Sequence of chain 1.A:
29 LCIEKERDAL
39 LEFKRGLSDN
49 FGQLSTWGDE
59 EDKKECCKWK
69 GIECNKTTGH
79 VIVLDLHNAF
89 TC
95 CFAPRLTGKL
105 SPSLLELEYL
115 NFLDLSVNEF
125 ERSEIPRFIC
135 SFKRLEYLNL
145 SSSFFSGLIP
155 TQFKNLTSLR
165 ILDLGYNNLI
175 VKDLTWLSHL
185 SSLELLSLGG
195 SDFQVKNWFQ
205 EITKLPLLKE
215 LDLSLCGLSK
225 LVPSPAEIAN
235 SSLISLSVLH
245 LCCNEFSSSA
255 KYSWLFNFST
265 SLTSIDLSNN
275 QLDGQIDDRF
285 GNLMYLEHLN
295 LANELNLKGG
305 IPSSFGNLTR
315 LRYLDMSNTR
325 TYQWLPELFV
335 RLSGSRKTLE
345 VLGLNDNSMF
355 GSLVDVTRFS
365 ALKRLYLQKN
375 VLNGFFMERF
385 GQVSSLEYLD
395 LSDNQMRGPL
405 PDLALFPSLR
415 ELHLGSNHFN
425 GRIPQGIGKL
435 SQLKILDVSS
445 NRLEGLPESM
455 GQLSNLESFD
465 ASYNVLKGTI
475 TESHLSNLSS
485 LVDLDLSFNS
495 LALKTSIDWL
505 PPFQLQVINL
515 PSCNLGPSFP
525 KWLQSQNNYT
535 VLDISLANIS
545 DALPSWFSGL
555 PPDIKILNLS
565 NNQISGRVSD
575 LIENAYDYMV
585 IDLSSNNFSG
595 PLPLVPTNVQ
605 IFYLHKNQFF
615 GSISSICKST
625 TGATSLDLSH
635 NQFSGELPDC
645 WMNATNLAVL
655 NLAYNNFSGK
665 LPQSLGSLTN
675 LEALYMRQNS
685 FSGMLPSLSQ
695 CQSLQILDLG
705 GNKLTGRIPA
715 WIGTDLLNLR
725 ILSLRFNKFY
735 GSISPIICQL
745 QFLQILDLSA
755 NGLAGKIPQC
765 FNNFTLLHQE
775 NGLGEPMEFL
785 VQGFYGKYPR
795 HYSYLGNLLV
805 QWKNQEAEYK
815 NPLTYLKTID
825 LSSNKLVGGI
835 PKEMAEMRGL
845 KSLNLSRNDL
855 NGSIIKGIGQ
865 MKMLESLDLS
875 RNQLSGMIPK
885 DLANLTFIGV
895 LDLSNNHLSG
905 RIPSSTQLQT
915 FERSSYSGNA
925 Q

Binding-site contacts:
Ligand atom C1 contacts residue ASN286 of chain 1.A at 3.5 Å.
Ligand atom C2 contacts residue ASN286 of chain 1.A at 3.7 Å.
Ligand atom O5 contacts residue ASN311 of chain 1.A at 2.3 Å (h-bond).
Ligand atom C5 contacts residue ASN311 of chain 1.A at 3.6 Å.
Ligand atom C8 contacts residue SER308 of chain 1.A at 3.6 Å.
Ligand atom O5 contacts residue ASN286 of chain 1.A at 3.7 Å.
Ligand atom C8 contacts residue SER307 of chain 1.A at 3.4 Å.
Ligand atom N2 contacts residue ASN311 of chain 1.A at 2.9 Å (h-bond).
Ligand atom C1 contacts residue ASN311 of chain 1.A at 1.4 Å.
Ligand atom C7 contacts residue SER308 of chain 1.A at 4.4 Å.
Ligand atom C7 contacts residue ASN311 of chain 1.A at 4.0 Å.
Ligand atom C2 contacts residue ASN311 of chain 1.A at 2.5 Å.
Ligand atom C4 contacts residue ASN311 of chain 1.A at 4.2 Å.
Ligand atom N2 contacts residue ASN286 of chain 1.A at 4.3 Å.
Ligand atom C3 contacts residue ASN311 of chain 1.A at 3.8 Å.

This protein binds this small molecule.
Small molecule (SMILES): CC(=O)N[C@H]1[C@H](O[C@H]2[C@H](O)[C@@H](NC(C)=O)CO[C@@H]2CO)O[C@H](CO)[C@@H](O)[C@@H]1O